Binding-site contacts:
Ligand atom N_2 contacts residue ASN275 of chain 1.B at 3.0 Å (h-bond).
Ligand atom N_1 contacts residue THR283 of chain 1.B at 4.3 Å.
Ligand atom N_2 contacts residue PHE89 of chain 1.B at 3.8 Å.
Ligand atom C1 contacts residue HEM1 of chain 1.J at 3.2 Å.
Ligand atom C9 contacts residue ILE278 of chain 1.B at 4.3 Å (hydrophobic).
Ligand atom C7 contacts residue ASN275 of chain 1.B at 4.1 Å.
Ligand atom C9 contacts residue PHE85 of chain 1.B at 3.8 Å (hydrophobic).
Ligand atom C8 contacts residue VAL95 of chain 1.B at 4.3 Å (hydrophobic).
Ligand atom N_1 contacts residue GLY279 of chain 1.B at 4.4 Å.
Ligand atom C7 contacts residue GLY279 of chain 1.B at 3.9 Å.
Ligand atom C9 contacts residue PHE96 of chain 1.B at 3.8 Å (hydrophobic).
Ligand atom N_1 contacts residue HEM1 of chain 1.J at 2.3 Å.
Ligand atom C9 contacts residue PHE89 of chain 1.B at 3.5 Å (hydrophobic).
Ligand atom C5 contacts residue GLY279 of chain 1.B at 3.4 Å.
Ligand atom C8 contacts residue ILE278 of chain 1.B at 4.0 Å (hydrophobic).
Ligand atom C1 contacts residue THR283 of chain 1.B at 3.2 Å.
Ligand atom C3 contacts residue HEM1 of chain 1.J at 4.3 Å.
Ligand atom S_1 contacts residue PHE458 of chain 1.B at 4.0 Å.
Ligand atom C10 contacts residue PHE85 of chain 1.B at 3.5 Å (hydrophobic).
Ligand atom S_2 contacts residue PHE85 of chain 1.B at 4.0 Å.
Ligand atom C5 contacts residue THR283 of chain 1.B at 3.4 Å.
Ligand atom C7 contacts residue ILE278 of chain 1.B at 4.1 Å (hydrophobic).
Ligand atom S_2 contacts residue PHE187 of chain 1.B at 3.9 Å.
Ligand atom C8 contacts residue GLY279 of chain 1.B at 3.9 Å.
Ligand atom C10 contacts residue ILE278 of chain 1.B at 4.4 Å (hydrophobic).
Ligand atom C3 contacts residue LEU348 of chain 1.B at 4.3 Å (hydrophobic).
Ligand atom C9 contacts residue ASN275 of chain 1.B at 3.9 Å.
Ligand atom N_2 contacts residue PHE96 of chain 1.B at 4.4 Å.
Ligand atom S_2 contacts residue PHE458 of chain 1.B at 3.3 Å.
Ligand atom C4 contacts residue GLY279 of chain 1.B at 4.1 Å.
Ligand atom C8 contacts residue ASN275 of chain 1.B at 3.2 Å.
Ligand atom N_2 contacts residue ILE278 of chain 1.B at 4.1 Å.
Ligand atom C2 contacts residue HEM1 of chain 1.J at 3.0 Å.
Ligand atom C4 contacts residue THR283 of chain 1.B at 4.1 Å.
Ligand atom C6 contacts residue ILE278 of chain 1.B at 4.2 Å (hydrophobic).
Ligand atom C1 contacts residue GLY279 of chain 1.B at 3.3 Å.
Ligand atom C10 contacts residue PHE96 of chain 1.B at 4.1 Å (hydrophobic).
Ligand atom S_1 contacts residue PHE187 of chain 1.B at 3.4 Å.
Ligand atom S_1 contacts residue GLU282 of chain 1.B at 4.3 Å.
Ligand atom C6 contacts residue PHE85 of chain 1.B at 4.3 Å (hydrophobic).

A protein and the small-molecule ligand that binds it are described below.
Small molecule (SMILES): c1cc(SSc2ccncc2)ccn1

Sequence of chain 1.B:
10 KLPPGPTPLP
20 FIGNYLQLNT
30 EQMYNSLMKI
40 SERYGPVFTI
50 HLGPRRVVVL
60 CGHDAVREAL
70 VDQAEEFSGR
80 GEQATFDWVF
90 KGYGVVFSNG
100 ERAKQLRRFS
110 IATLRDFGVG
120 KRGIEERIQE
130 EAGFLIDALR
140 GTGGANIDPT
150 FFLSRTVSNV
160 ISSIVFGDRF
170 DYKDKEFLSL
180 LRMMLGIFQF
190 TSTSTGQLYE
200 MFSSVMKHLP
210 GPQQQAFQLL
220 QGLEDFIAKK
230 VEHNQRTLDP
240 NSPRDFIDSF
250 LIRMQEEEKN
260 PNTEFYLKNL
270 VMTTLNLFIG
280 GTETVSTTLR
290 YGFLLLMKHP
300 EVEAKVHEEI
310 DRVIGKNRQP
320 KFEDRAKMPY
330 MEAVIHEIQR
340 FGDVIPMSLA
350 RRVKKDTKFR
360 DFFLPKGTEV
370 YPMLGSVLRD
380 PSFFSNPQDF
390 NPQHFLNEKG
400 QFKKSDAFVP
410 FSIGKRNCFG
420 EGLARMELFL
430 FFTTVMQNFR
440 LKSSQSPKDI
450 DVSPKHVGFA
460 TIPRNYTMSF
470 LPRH